Sequence of chain 1.B:
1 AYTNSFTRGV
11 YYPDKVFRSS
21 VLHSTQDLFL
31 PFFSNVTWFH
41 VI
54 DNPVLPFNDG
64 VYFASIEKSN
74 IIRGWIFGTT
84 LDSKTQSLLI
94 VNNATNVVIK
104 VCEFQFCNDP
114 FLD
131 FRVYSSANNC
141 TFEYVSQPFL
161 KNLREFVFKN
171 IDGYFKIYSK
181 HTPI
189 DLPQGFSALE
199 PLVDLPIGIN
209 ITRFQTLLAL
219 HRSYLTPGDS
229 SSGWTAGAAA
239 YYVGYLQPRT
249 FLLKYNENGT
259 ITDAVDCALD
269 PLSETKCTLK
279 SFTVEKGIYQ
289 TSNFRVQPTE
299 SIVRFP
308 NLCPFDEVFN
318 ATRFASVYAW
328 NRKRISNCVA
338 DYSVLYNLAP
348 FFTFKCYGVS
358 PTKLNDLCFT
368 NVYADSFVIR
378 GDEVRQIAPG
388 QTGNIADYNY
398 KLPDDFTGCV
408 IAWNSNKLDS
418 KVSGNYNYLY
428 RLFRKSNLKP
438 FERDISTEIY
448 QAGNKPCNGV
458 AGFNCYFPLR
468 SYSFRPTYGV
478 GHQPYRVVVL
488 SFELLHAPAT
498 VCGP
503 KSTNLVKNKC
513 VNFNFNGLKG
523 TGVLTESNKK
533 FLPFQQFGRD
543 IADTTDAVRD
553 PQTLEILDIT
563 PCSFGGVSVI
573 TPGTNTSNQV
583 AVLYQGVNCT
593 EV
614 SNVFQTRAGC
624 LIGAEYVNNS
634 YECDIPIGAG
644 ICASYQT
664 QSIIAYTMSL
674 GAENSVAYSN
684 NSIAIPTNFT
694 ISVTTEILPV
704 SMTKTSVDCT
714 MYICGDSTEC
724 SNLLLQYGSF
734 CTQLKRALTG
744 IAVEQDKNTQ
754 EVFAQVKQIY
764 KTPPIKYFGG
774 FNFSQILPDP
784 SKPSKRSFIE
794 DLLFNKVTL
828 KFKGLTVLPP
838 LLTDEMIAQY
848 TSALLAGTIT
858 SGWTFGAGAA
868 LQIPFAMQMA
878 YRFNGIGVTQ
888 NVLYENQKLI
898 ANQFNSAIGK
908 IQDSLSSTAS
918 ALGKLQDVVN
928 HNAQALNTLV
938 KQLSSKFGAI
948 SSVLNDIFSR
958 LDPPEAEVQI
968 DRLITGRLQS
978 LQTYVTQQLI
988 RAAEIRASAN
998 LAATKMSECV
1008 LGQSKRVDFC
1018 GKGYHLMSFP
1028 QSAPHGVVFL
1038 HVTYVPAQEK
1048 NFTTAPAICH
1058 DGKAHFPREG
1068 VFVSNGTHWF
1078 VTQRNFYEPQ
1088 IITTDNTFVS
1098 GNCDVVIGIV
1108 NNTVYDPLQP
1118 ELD

Binding-site contacts:
Ligand atom O4 contacts residue LEU896 of chain 1.B at 3.8 Å.
Ligand atom C3 contacts residue LEU896 of chain 1.B at 4.3 Å (hydrophobic).
Ligand atom N2 contacts residue ASN691 of chain 1.B at 2.9 Å (h-bond).
Ligand atom C7 contacts residue ASN691 of chain 1.B at 3.2 Å.
Ligand atom C5 contacts residue LEU896 of chain 1.B at 4.3 Å (hydrophobic).
Ligand atom C3 contacts residue ASN691 of chain 1.B at 3.8 Å.
Ligand atom C1 contacts residue ASN691 of chain 1.B at 1.4 Å.
Ligand atom C1 contacts residue GLN1045 of chain 1.B at 4.3 Å.
Ligand atom C7 contacts residue LEU896 of chain 1.B at 3.5 Å (hydrophobic).
Ligand atom C7 contacts residue GLN1045 of chain 1.B at 4.2 Å.
Ligand atom C8 contacts residue GLN900 of chain 1.B at 4.3 Å.
Ligand atom O7 contacts residue ASN691 of chain 1.B at 3.2 Å (h-bond).
Ligand atom C8 contacts residue LEU896 of chain 1.B at 3.8 Å (hydrophobic).
Ligand atom C5 contacts residue ASN691 of chain 1.B at 3.7 Å.
Ligand atom O7 contacts residue LEU896 of chain 1.B at 3.3 Å.
Ligand atom N2 contacts residue LEU896 of chain 1.B at 4.1 Å.
Ligand atom O5 contacts residue ASN691 of chain 1.B at 2.4 Å (h-bond).
Ligand atom C2 contacts residue ASN691 of chain 1.B at 2.5 Å.
Ligand atom C8 contacts residue ASN691 of chain 1.B at 4.4 Å.
Ligand atom O7 contacts residue GLN1045 of chain 1.B at 3.2 Å (h-bond).
Ligand atom C4 contacts residue ASN691 of chain 1.B at 4.2 Å.

This protein binds this small molecule.
Small molecule (SMILES): CC(=O)N[C@H]1[C@H](O[C@H]2[C@H](O)[C@@H](NC(C)=O)CO[C@@H]2CO)O[C@H](CO)[C@@H](O)[C@@H]1O